Sequence of chain 1.E:
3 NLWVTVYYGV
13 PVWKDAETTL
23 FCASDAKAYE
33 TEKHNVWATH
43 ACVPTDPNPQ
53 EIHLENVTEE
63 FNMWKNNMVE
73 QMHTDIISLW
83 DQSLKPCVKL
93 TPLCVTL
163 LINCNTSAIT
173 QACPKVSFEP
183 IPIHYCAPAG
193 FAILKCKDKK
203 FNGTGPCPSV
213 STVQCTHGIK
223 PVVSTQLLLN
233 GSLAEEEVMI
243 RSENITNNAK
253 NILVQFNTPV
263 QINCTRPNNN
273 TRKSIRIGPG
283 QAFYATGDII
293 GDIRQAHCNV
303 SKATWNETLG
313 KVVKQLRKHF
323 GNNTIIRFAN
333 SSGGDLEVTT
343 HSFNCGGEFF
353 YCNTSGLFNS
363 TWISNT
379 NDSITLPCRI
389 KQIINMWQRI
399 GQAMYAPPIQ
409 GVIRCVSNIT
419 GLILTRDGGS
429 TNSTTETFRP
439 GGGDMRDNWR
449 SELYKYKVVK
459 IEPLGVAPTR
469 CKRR

A protein and the small-molecule ligand that binds it are described below.
Small molecule (SMILES): CC(=O)N[C@H]1[C@H](O[C@H]2[C@H](O)[C@@H](NC(C)=O)CO[C@@H]2CO)O[C@H](CO)[C@@H](O[C@@H]2O[C@H](CO)[C@@H](O)[C@H](O)[C@@H]2O)[C@@H]1O

Binding-site contacts:
Ligand atom C3 contacts residue BMA3 of chain 1.FA at 3.6 Å.
Ligand atom O5 contacts residue SER357 of chain 1.E at 4.0 Å.
Ligand atom O4 contacts residue BMA3 of chain 1.FA at 3.9 Å.
Ligand atom C6 contacts residue NAG1 of chain 1.GA at 4.1 Å.
Ligand atom O3 contacts residue NAG2 of chain 1.FA at 3.8 Å.
Ligand atom O6 contacts residue NAG1 of chain 1.GA at 3.9 Å.
Ligand atom C8 contacts residue THR342 of chain 1.E at 4.1 Å.
Ligand atom O6 contacts residue BMA3 of chain 1.FA at 4.4 Å.
Ligand atom C3 contacts residue NAG1 of chain 1.FA at 4.2 Å.
Ligand atom C5 contacts residue ASN355 of chain 1.E at 3.7 Å.
Ligand atom C2 contacts residue BMA3 of chain 1.FA at 4.3 Å.
Ligand atom C7 contacts residue ASN355 of chain 1.E at 3.8 Å.
Ligand atom C4 contacts residue ASN355 of chain 1.E at 4.2 Å.
Ligand atom C8 contacts residue NAG1 of chain 1.FA at 4.3 Å.
Ligand atom C4 contacts residue BMA3 of chain 1.FA at 4.0 Å.
Ligand atom C1 contacts residue ASN355 of chain 1.E at 1.4 Å.
Ligand atom O6 contacts residue NAG2 of chain 1.FA at 3.4 Å (h-bond).
Ligand atom C1 contacts residue SER357 of chain 1.E at 3.8 Å.
Ligand atom C7 contacts residue NAG1 of chain 1.FA at 4.2 Å.
Ligand atom O5 contacts residue ASN355 of chain 1.E at 2.3 Å (h-bond).
Ligand atom N2 contacts residue ASN355 of chain 1.E at 2.9 Å (h-bond).
Ligand atom C1 contacts residue BMA3 of chain 1.FA at 4.2 Å.
Ligand atom C5 contacts residue SER357 of chain 1.E at 4.1 Å.
Ligand atom C5 contacts residue BMA3 of chain 1.FA at 3.8 Å.
Ligand atom O7 contacts residue ASN355 of chain 1.E at 4.2 Å.
Ligand atom N2 contacts residue NAG1 of chain 1.FA at 3.5 Å (h-bond).
Ligand atom O7 contacts residue NAG1 of chain 1.FA at 4.0 Å.
Ligand atom C3 contacts residue ASN355 of chain 1.E at 3.8 Å.
Ligand atom C6 contacts residue NAG2 of chain 1.FA at 3.9 Å.
Ligand atom C1 contacts residue NAG1 of chain 1.FA at 4.2 Å.
Ligand atom C2 contacts residue ASN355 of chain 1.E at 2.4 Å.
Ligand atom O7 contacts residue NAG2 of chain 1.FA at 3.9 Å.
Ligand atom C5 contacts residue NAG2 of chain 1.FA at 4.2 Å.
Ligand atom C2 contacts residue NAG1 of chain 1.FA at 4.2 Å.
Ligand atom C8 contacts residue ASN355 of chain 1.E at 4.5 Å.